Binding-site contacts:
Ligand atom O19 contacts residue ALA156 of chain 1.A at 3.5 Å (h-bond).
Ligand atom C21 contacts residue GLY109 of chain 1.A at 3.4 Å.
Ligand atom C30 contacts residue LYS54 of chain 1.A at 3.8 Å.
Ligand atom C05 contacts residue LEU159 of chain 1.A at 3.8 Å (hydrophobic).
Ligand atom N08 contacts residue GLY109 of chain 1.A at 3.7 Å.
Ligand atom C24 contacts residue TYR105 of chain 1.A at 3.3 Å (hydrophobic).
Ligand atom C15 contacts residue GLY34 of chain 1.A at 3.8 Å.
Ligand atom C32 contacts residue ASP170 of chain 1.A at 3.7 Å.
Ligand atom CL9 contacts residue MET106 of chain 1.A at 3.5 Å.
Ligand atom C13 contacts residue ALA156 of chain 1.A at 3.8 Å (hydrophobic).
Ligand atom CL9 contacts residue ALA52 of chain 1.A at 3.4 Å.
Ligand atom C30 contacts residue TYR103 of chain 1.A at 3.7 Å (hydrophobic).
Ligand atom C03 contacts residue MET106 of chain 1.A at 3.6 Å (hydrophobic).
Ligand atom C31 contacts residue ASP170 of chain 1.A at 3.2 Å.
Ligand atom C20 contacts residue MET106 of chain 1.A at 3.7 Å (hydrophobic).
Ligand atom CL9 contacts residue TYR105 of chain 1.A at 3.9 Å.
Ligand atom C18 contacts residue ALA156 of chain 1.A at 3.0 Å (hydrophobic).
Ligand atom C21 contacts residue TYR105 of chain 1.A at 3.3 Å (hydrophobic).
Ligand atom O17 contacts residue ASP113 of chain 1.A at 3.6 Å (salt-bridge).
Ligand atom C22 contacts residue TYR105 of chain 1.A at 3.7 Å (hydrophobic).
Ligand atom C21 contacts residue MET106 of chain 1.A at 3.4 Å (hydrophobic).
Ligand atom C29 contacts residue TYR103 of chain 1.A at 3.4 Å (hydrophobic).
Ligand atom C11 contacts residue MET33 of chain 1.A at 3.8 Å (hydrophobic).
Ligand atom C31 contacts residue LYS54 of chain 1.A at 3.5 Å.
Ligand atom C32 contacts residue VAL41 of chain 1.A at 3.8 Å (hydrophobic).
Ligand atom C05 contacts residue ALA52 of chain 1.A at 3.8 Å (hydrophobic).
Ligand atom C06 contacts residue LEU159 of chain 1.A at 3.5 Å (hydrophobic).
Ligand atom C30 contacts residue ASP170 of chain 1.A at 3.5 Å.
Ligand atom C10 contacts residue LEU159 of chain 1.A at 3.4 Å (hydrophobic).
Ligand atom C13 contacts residue SER110 of chain 1.A at 3.6 Å.
Ligand atom N28 contacts residue VAL41 of chain 1.A at 3.7 Å.
Ligand atom N08 contacts residue MET106 of chain 1.A at 2.9 Å (h-bond).
Ligand atom O23 contacts residue TYR105 of chain 1.A at 3.2 Å (h-bond).
Ligand atom N04 contacts residue MET106 of chain 1.A at 3.5 Å (h-bond).
Ligand atom C20 contacts residue GLY109 of chain 1.A at 3.7 Å.
Ligand atom CL9 contacts residue VAL104 of chain 1.A at 3.3 Å.
Ligand atom O23 contacts residue PRO107 of chain 1.A at 3.6 Å.
Ligand atom S25 contacts residue LEU159 of chain 1.A at 3.6 Å.
Ligand atom N08 contacts residue TYR105 of chain 1.A at 3.5 Å.
Ligand atom O17 contacts residue SER110 of chain 1.A at 2.7 Å (h-bond).

This small molecule binds to this protein.
Small molecule (SMILES): COCCCNc1nc(Cl)c(-c2nc3ccccc3s2)c(N[C@@H]2C[C@H](CO)[C@@H](O)[C@H]2O)n1

Sequence of chain 1.A:
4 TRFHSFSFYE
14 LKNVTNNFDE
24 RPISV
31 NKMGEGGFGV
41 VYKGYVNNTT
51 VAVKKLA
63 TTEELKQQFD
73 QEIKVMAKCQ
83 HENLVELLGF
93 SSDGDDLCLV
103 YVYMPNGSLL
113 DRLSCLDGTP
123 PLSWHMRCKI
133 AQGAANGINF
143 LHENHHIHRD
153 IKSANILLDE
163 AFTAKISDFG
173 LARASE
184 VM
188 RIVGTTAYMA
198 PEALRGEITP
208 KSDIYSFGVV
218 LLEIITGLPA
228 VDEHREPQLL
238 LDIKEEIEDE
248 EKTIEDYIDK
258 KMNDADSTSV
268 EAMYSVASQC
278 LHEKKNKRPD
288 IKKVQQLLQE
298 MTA